Sequence of chain 1.B:
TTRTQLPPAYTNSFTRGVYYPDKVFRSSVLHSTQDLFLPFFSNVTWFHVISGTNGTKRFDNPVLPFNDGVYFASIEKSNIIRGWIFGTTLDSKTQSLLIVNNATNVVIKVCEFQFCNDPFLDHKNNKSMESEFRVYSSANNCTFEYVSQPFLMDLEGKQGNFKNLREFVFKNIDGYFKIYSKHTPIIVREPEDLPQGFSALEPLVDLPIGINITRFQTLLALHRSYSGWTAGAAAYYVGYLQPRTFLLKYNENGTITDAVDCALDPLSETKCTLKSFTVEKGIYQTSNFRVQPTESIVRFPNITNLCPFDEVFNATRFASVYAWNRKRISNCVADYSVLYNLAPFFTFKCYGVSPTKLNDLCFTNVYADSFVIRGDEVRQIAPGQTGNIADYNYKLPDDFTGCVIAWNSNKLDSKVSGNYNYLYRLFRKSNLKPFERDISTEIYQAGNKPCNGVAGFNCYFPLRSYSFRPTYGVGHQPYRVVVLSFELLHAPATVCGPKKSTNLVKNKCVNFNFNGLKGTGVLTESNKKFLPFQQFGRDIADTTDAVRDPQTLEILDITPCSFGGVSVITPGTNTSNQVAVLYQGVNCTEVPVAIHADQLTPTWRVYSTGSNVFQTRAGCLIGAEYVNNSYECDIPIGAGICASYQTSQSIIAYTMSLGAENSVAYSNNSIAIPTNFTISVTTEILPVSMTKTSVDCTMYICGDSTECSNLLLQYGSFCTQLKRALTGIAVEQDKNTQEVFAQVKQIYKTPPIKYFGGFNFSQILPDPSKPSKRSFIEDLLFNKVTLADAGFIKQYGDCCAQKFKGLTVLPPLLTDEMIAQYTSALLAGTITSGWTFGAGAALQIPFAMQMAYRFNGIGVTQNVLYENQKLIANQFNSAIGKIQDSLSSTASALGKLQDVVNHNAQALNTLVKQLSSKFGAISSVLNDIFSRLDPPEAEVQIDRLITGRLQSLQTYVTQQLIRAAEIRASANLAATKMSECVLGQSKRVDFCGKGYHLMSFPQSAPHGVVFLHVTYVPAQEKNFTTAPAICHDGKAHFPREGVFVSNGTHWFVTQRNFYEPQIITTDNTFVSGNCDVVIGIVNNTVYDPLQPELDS

Binding-site contacts:
Ligand atom C1 contacts residue ASN1071 of chain 1.B at 1.4 Å.
Ligand atom C8 contacts residue ASN1071 of chain 1.B at 4.2 Å.
Ligand atom N2 contacts residue ASN1071 of chain 1.B at 2.9 Å (h-bond).
Ligand atom C5 contacts residue ASN1071 of chain 1.B at 3.7 Å.
Ligand atom C6 contacts residue ALA703 of chain 1.B at 4.2 Å (hydrophobic).
Ligand atom O4 contacts residue ALA703 of chain 1.B at 4.2 Å.
Ligand atom O7 contacts residue ASN1071 of chain 1.B at 4.1 Å.
Ligand atom C7 contacts residue ASN1071 of chain 1.B at 3.7 Å.
Ligand atom C4 contacts residue ASN1071 of chain 1.B at 4.2 Å.
Ligand atom O5 contacts residue ASN1071 of chain 1.B at 2.4 Å (h-bond).
Ligand atom C3 contacts residue ASN1071 of chain 1.B at 3.8 Å.
Ligand atom C5 contacts residue ALA703 of chain 1.B at 3.9 Å (hydrophobic).
Ligand atom C8 contacts residue GLU1069 of chain 1.B at 3.6 Å.
Ligand atom C8 contacts residue LYS1070 of chain 1.B at 4.0 Å.
Ligand atom C2 contacts residue ASN1071 of chain 1.B at 2.5 Å.

The small molecule below binds the protein below.
Small molecule (SMILES): CC(=O)N[C@@H]1[C@@H](O)[C@H](O)[C@@H](CO)O[C@H]1O